The protein below binds the small molecule below.
Small molecule (SMILES): O=C(O)COc1cc(F)ccc1C(=O)NCc1nc2ccccc2s1

Binding-site contacts:
Ligand atom O34 contacts residue HIS111 of chain 1.A at 2.7 Å (h-bond).
Ligand atom C30 contacts residue TRP21 of chain 1.A at 3.8 Å (hydrophobic).
Ligand atom O34 contacts residue NAP1 of chain 1.B at 3.0 Å.
Ligand atom C7 contacts residue TRP112 of chain 1.A at 3.5 Å (hydrophobic).
Ligand atom C12 contacts residue TRP112 of chain 1.A at 3.5 Å (hydrophobic).
Ligand atom O31 contacts residue TRP21 of chain 1.A at 3.5 Å.
Ligand atom C8 contacts residue TRP112 of chain 1.A at 3.7 Å (hydrophobic).
Ligand atom C9 contacts residue TYR310 of chain 1.A at 3.8 Å (hydrophobic).
Ligand atom S5 contacts residue TRP112 of chain 1.A at 3.5 Å.
Ligand atom F27 contacts residue TYR49 of chain 1.A at 3.7 Å.
Ligand atom O36 contacts residue NAP1 of chain 1.B at 3.5 Å (h-bond).
Ligand atom N13 contacts residue LEU301 of chain 1.A at 3.1 Å (h-bond).
Ligand atom C8 contacts residue CYS304 of chain 1.A at 3.8 Å (hydrophobic).
Ligand atom C10 contacts residue LEU301 of chain 1.A at 3.9 Å (hydrophobic).
Ligand atom O36 contacts residue TRP112 of chain 1.A at 3.0 Å (h-bond).
Ligand atom C28 contacts residue TRP21 of chain 1.A at 3.2 Å (hydrophobic).
Ligand atom F27 contacts residue VAL48 of chain 1.A at 3.1 Å.
Ligand atom C33 contacts residue NAP1 of chain 1.B at 3.5 Å.
Ligand atom O36 contacts residue HIS111 of chain 1.A at 3.4 Å (h-bond).
Ligand atom C10 contacts residue TYR310 of chain 1.A at 3.8 Å (hydrophobic).
Ligand atom N1 contacts residue TRP220 of chain 1.A at 3.9 Å.
Ligand atom C19 contacts residue TRP220 of chain 1.A at 3.7 Å (hydrophobic).
Ligand atom C22 contacts residue PHE123 of chain 1.A at 3.6 Å (hydrophobic).
Ligand atom O20 contacts residue TRP220 of chain 1.A at 3.6 Å.
Ligand atom C12 contacts residue LEU301 of chain 1.A at 3.8 Å (hydrophobic).
Ligand atom C8 contacts residue THR114 of chain 1.A at 3.3 Å.
Ligand atom C6 contacts residue TRP112 of chain 1.A at 3.5 Å (hydrophobic).
Ligand atom C9 contacts residue CYS304 of chain 1.A at 3.5 Å (hydrophobic).
Ligand atom C9 contacts residue TRP112 of chain 1.A at 3.7 Å (hydrophobic).
Ligand atom C32 contacts residue NAP1 of chain 1.B at 3.6 Å.
Ligand atom F27 contacts residue TRP21 of chain 1.A at 3.8 Å.
Ligand atom O34 contacts residue TYR49 of chain 1.A at 2.7 Å (h-bond).
Ligand atom C26 contacts residue TRP21 of chain 1.A at 3.7 Å (hydrophobic).
Ligand atom C4 contacts residue LEU301 of chain 1.A at 3.6 Å (hydrophobic).
Ligand atom C32 contacts residue TRP21 of chain 1.A at 3.6 Å (hydrophobic).
Ligand atom C10 contacts residue TRP112 of chain 1.A at 3.5 Å (hydrophobic).
Ligand atom N13 contacts residue TRP112 of chain 1.A at 3.4 Å.
Ligand atom O20 contacts residue LEU301 of chain 1.A at 3.9 Å.
Ligand atom C4 contacts residue TRP112 of chain 1.A at 3.4 Å (hydrophobic).
Ligand atom C33 contacts residue HIS111 of chain 1.A at 3.4 Å.

Sequence of chain 1.A:
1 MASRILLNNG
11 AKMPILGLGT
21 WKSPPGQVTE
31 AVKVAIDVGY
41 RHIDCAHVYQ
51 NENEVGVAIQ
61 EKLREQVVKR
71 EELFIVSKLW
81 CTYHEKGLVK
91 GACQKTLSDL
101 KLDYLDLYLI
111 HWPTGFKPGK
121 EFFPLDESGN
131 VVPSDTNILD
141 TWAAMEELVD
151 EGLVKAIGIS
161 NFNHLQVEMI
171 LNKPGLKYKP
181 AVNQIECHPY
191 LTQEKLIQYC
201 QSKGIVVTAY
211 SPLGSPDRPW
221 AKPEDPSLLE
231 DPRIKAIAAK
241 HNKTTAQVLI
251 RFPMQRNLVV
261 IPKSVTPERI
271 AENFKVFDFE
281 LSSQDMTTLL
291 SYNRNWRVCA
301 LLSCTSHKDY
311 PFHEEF